Binding-site contacts:
Ligand atom C13 contacts residue VAL271 of chain 1.A at 3.6 Å (hydrophobic).
Ligand atom C02 contacts residue PRO269 of chain 1.A at 3.7 Å (hydrophobic).
Ligand atom C08 contacts residue GLU296 of chain 1.A at 3.4 Å.
Ligand atom C14 contacts residue VAL271 of chain 1.A at 3.6 Å (hydrophobic).
Ligand atom C03 contacts residue PRO269 of chain 1.A at 3.7 Å (hydrophobic).
Ligand atom N20 contacts residue TYR410 of chain 1.A at 3.8 Å.
Ligand atom C06 contacts residue GLU296 of chain 1.A at 3.5 Å.
Ligand atom C03 contacts residue HEM1 of chain 1.C at 3.4 Å.
Ligand atom C05 contacts residue PRO269 of chain 1.A at 3.9 Å (hydrophobic).
Ligand atom C07 contacts residue PRO269 of chain 1.A at 3.6 Å (hydrophobic).
Ligand atom C07 contacts residue HEM1 of chain 1.C at 3.8 Å.
Ligand atom N01 contacts residue GLU296 of chain 1.A at 2.7 Å (salt-bridge).
Ligand atom C07 contacts residue GLY290 of chain 1.A at 3.5 Å.
Ligand atom C15 contacts residue HEM1 of chain 1.C at 3.3 Å.
Ligand atom C07 contacts residue PHE288 of chain 1.A at 3.8 Å (hydrophobic).
Ligand atom N02 contacts residue GLU296 of chain 1.A at 2.8 Å (salt-bridge).
Ligand atom C14 contacts residue HEM1 of chain 1.C at 3.3 Å.
Ligand atom C12 contacts residue VAL271 of chain 1.A at 3.7 Å (hydrophobic).
Ligand atom N02 contacts residue HEM1 of chain 1.C at 3.3 Å.
Ligand atom N02 contacts residue TYR292 of chain 1.A at 3.6 Å.
Ligand atom N20 contacts residue HEM1 of chain 1.C at 3.3 Å (h-bond).
Ligand atom C15 contacts residue VAL271 of chain 1.A at 3.6 Å (hydrophobic).
Ligand atom C02 contacts residue HEM1 of chain 1.C at 3.7 Å.
Ligand atom N02 contacts residue TRP291 of chain 1.A at 2.8 Å (h-bond).
Ligand atom C02 contacts residue TRP291 of chain 1.A at 3.7 Å (hydrophobic).
Ligand atom C06 contacts residue PRO269 of chain 1.A at 3.8 Å (hydrophobic).
Ligand atom C21 contacts residue MET40 of chain 1.A at 3.6 Å (hydrophobic).
Ligand atom N11 contacts residue HEM1 of chain 1.C at 3.9 Å.
Ligand atom C21 contacts residue TRP382 of chain 1.A at 3.6 Å (hydrophobic).
Ligand atom N11 contacts residue VAL271 of chain 1.A at 3.6 Å.
Ligand atom C05 contacts residue VAL271 of chain 1.A at 3.6 Å (hydrophobic).
Ligand atom C04 contacts residue PRO269 of chain 1.A at 3.8 Å (hydrophobic).
Ligand atom C09 contacts residue HEM1 of chain 1.C at 3.5 Å.
Ligand atom C13 contacts residue HEM1 of chain 1.C at 3.5 Å.
Ligand atom C07 contacts residue SER289 of chain 1.A at 3.7 Å.
Ligand atom N01 contacts residue PRO269 of chain 1.A at 3.7 Å.
Ligand atom C09 contacts residue GLU296 of chain 1.A at 3.4 Å.
Ligand atom C16 contacts residue VAL271 of chain 1.A at 3.6 Å (hydrophobic).
Ligand atom C02 contacts residue GLU296 of chain 1.A at 3.6 Å.
Ligand atom C12 contacts residue HEM1 of chain 1.C at 3.8 Å.

Sequence of chain 1.A:
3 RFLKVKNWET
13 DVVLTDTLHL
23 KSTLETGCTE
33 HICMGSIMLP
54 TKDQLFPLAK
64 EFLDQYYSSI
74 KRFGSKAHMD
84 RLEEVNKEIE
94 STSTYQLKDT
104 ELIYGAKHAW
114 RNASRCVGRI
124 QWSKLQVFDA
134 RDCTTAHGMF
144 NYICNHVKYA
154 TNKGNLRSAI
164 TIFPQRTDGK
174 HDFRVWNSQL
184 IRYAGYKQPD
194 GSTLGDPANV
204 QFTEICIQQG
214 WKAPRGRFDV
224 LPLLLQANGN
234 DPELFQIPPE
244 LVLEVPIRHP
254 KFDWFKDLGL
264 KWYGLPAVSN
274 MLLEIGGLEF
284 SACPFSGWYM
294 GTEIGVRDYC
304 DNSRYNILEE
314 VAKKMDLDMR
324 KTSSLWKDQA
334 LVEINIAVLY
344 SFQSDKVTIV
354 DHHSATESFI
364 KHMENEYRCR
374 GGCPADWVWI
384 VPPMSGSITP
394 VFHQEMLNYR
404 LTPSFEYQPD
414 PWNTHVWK

This small molecule binds to this protein.
Small molecule (SMILES): CNCCN(C)c1cccc(CCc2cc(C)cc(N)n2)n1